Binding-site contacts:
Ligand atom N27 contacts residue ILE125 of chain 1.D at 3.9 Å.
Ligand atom B14 contacts residue SER80 of chain 1.D at 2.1 Å.
Ligand atom O19 contacts residue MET81 of chain 1.D at 3.1 Å (h-bond).
Ligand atom C26 contacts residue HIS124 of chain 1.D at 3.6 Å.
Ligand atom O20 contacts residue SER80 of chain 1.D at 2.3 Å (h-bond).
Ligand atom C01 contacts residue GLY51 of chain 1.D at 3.8 Å.
Ligand atom O20 contacts residue HIS105 of chain 1.D at 3.3 Å (h-bond).
Ligand atom N03 contacts residue GLY51 of chain 1.D at 2.7 Å (h-bond).
Ligand atom C02 contacts residue LEU108 of chain 1.D at 4.0 Å (hydrophobic).
Ligand atom C13 contacts residue GLY51 of chain 1.D at 3.4 Å.
Ligand atom C16 contacts residue LEU132 of chain 1.D at 4.0 Å (hydrophobic).
Ligand atom O04 contacts residue PRO107 of chain 1.D at 3.3 Å.
Ligand atom C13 contacts residue SER80 of chain 1.D at 3.0 Å.
Ligand atom O19 contacts residue GLY50 of chain 1.D at 3.1 Å.
Ligand atom C18 contacts residue GLN106 of chain 1.D at 3.6 Å.
Ligand atom N12 contacts residue LEU108 of chain 1.D at 2.8 Å (h-bond).
Ligand atom C28 contacts residue VAL53 of chain 1.D at 3.7 Å (hydrophobic).
Ligand atom B14 contacts residue MET81 of chain 1.D at 3.5 Å.
Ligand atom C16 contacts residue SER80 of chain 1.D at 3.9 Å.
Ligand atom N27 contacts residue THR128 of chain 1.D at 3.8 Å.
Ligand atom C02 contacts residue GLY51 of chain 1.D at 3.8 Å.
Ligand atom C17 contacts residue SER80 of chain 1.D at 3.6 Å.
Ligand atom C05 contacts residue LEU108 of chain 1.D at 3.4 Å (hydrophobic).
Ligand atom C15 contacts residue SER80 of chain 1.D at 3.0 Å.
Ligand atom O19 contacts residue GLY51 of chain 1.D at 2.7 Å (h-bond).
Ligand atom C18 contacts residue LEU132 of chain 1.D at 3.8 Å (hydrophobic).
Ligand atom C21 contacts residue VAL53 of chain 1.D at 3.5 Å (hydrophobic).
Ligand atom N03 contacts residue VAL53 of chain 1.D at 3.9 Å.
Ligand atom B14 contacts residue GLY51 of chain 1.D at 3.6 Å.
Ligand atom O04 contacts residue LEU108 of chain 1.D at 2.9 Å (h-bond).
Ligand atom C18 contacts residue HIS105 of chain 1.D at 3.1 Å.
Ligand atom C21 contacts residue LEU108 of chain 1.D at 3.9 Å (hydrophobic).
Ligand atom C11 contacts residue LEU108 of chain 1.D at 3.9 Å (hydrophobic).
Ligand atom C17 contacts residue MET81 of chain 1.D at 3.3 Å (hydrophobic).
Ligand atom C18 contacts residue PRO107 of chain 1.D at 3.3 Å (hydrophobic).
Ligand atom O19 contacts residue SER80 of chain 1.D at 2.7 Å (h-bond).
Ligand atom O23 contacts residue VAL53 of chain 1.D at 2.7 Å (h-bond).
Ligand atom C13 contacts residue MET81 of chain 1.D at 3.9 Å (hydrophobic).
Ligand atom O23 contacts residue SER52 of chain 1.D at 3.6 Å.
Ligand atom C01 contacts residue LEU108 of chain 1.D at 3.5 Å (hydrophobic).

The small molecule below binds the protein below.
Small molecule (SMILES): CC(C)C[C@@H](NC(=O)[C@H](Cc1ccccc1)NC(=O)c1cnccn1)B(O)O

Sequence of chain 1.D:
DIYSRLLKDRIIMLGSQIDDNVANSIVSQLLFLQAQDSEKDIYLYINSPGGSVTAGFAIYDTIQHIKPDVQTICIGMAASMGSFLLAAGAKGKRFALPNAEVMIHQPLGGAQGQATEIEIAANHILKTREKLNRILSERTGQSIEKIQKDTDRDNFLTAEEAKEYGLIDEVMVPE